This protein binds this small molecule.
Small molecule (SMILES): CC(=O)N[C@@H]1[C@@H](O[C@@H]2O[C@H](CO)[C@H](O)[C@H](O[C@]3(C(=O)O)C[C@H](O)[C@@H](NC(C)=O)[C@H]([C@H](O)[C@H](O)CO)O3)[C@H]2O)[C@H](O)[C@@H](CO[C@]2(C(=O)O)C[C@H](O)[C@@H](NC(C)=O)[C@H]([C@H](O)[C@H](O)CO)O2)O[C@H]1O

Sequence of chain 1.F:
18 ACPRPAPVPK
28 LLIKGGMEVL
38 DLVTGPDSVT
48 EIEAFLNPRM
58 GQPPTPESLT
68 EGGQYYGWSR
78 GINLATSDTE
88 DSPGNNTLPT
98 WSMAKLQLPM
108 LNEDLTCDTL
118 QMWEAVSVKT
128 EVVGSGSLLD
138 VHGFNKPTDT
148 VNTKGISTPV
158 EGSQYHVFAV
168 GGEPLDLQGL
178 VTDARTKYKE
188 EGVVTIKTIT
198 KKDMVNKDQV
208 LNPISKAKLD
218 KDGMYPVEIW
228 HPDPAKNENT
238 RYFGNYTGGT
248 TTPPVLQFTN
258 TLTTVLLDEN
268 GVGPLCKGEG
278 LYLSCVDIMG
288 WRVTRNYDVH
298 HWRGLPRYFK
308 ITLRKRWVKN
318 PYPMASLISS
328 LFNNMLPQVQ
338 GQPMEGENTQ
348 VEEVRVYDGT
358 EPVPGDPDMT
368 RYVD

Binding-site contacts:
Ligand atom C6 contacts residue ASN93 of chain 1.F at 3.1 Å.
Ligand atom O1B contacts residue SER89 of chain 1.F at 3.5 Å (h-bond).
Ligand atom C4 contacts residue HIS298 of chain 1.F at 4.0 Å.
Ligand atom O1A contacts residue TYR72 of chain 1.F at 3.1 Å.
Ligand atom O4 contacts residue ILE79 of chain 1.F at 3.6 Å (h-bond).
Ligand atom C10 contacts residue TYR72 of chain 1.F at 4.1 Å (hydrophobic).
Ligand atom O4 contacts residue THR291 of chain 1.F at 3.4 Å.
Ligand atom O3 contacts residue VAL296 of chain 1.F at 4.3 Å.
Ligand atom O4 contacts residue GLY78 of chain 1.F at 3.2 Å.
Ligand atom C1 contacts residue SER89 of chain 1.F at 4.2 Å.
Ligand atom C5 contacts residue TYR72 of chain 1.F at 3.5 Å (hydrophobic).
Ligand atom O1A contacts residue SER89 of chain 1.F at 4.1 Å.
Ligand atom O1A contacts residue ARG77 of chain 1.F at 3.0 Å (salt-bridge).
Ligand atom O1A contacts residue GLY78 of chain 1.F at 3.7 Å.
Ligand atom O1B contacts residue TYR72 of chain 1.F at 4.4 Å.
Ligand atom C5 contacts residue ASN93 of chain 1.F at 4.1 Å.
Ligand atom C1 contacts residue TYR72 of chain 1.F at 4.0 Å (hydrophobic).
Ligand atom O4 contacts residue TYR72 of chain 1.F at 3.8 Å.
Ligand atom C1 contacts residue GLY78 of chain 1.F at 4.1 Å.
Ligand atom C4 contacts residue GLY78 of chain 1.F at 3.4 Å.
Ligand atom C2 contacts residue GLY78 of chain 1.F at 4.1 Å.
Ligand atom O6 contacts residue ASN93 of chain 1.F at 3.0 Å (h-bond).
Ligand atom C3 contacts residue GLY78 of chain 1.F at 3.9 Å.
Ligand atom C8 contacts residue ARG77 of chain 1.F at 4.1 Å.
Ligand atom O4 contacts residue ASN80 of chain 1.F at 4.0 Å.
Ligand atom C3 contacts residue VAL296 of chain 1.F at 3.7 Å (hydrophobic).
Ligand atom C3 contacts residue GLY78 of chain 1.F at 4.1 Å.
Ligand atom C6 contacts residue TYR72 of chain 1.F at 3.8 Å (hydrophobic).
Ligand atom C1 contacts residue ARG77 of chain 1.F at 3.1 Å.
Ligand atom N5 contacts residue TYR72 of chain 1.F at 3.0 Å (h-bond).
Ligand atom C3 contacts residue ARG77 of chain 1.F at 4.1 Å.
Ligand atom O3 contacts residue GLY78 of chain 1.F at 3.6 Å.
Ligand atom C4 contacts residue TYR72 of chain 1.F at 3.4 Å (hydrophobic).
Ligand atom O1B contacts residue ARG77 of chain 1.F at 2.5 Å (salt-bridge).
Ligand atom C3 contacts residue HIS298 of chain 1.F at 4.1 Å.
Ligand atom O8 contacts residue GLU87 of chain 1.F at 3.9 Å.
Ligand atom O8 contacts residue TYR72 of chain 1.F at 3.9 Å.
Ligand atom O8 contacts residue ARG77 of chain 1.F at 3.1 Å (salt-bridge).
Ligand atom O4 contacts residue HIS298 of chain 1.F at 3.0 Å (h-bond).
Ligand atom C6 contacts residue ARG77 of chain 1.F at 4.3 Å.